Binding-site contacts:
Ligand atom C3 contacts residue GLN580 of chain 1.C at 4.3 Å.
Ligand atom O5 contacts residue ASN331 of chain 1.C at 2.4 Å (h-bond).
Ligand atom C2 contacts residue GLN580 of chain 1.C at 4.2 Å.
Ligand atom C4 contacts residue ASN331 of chain 1.C at 4.2 Å.
Ligand atom C1 contacts residue ASN331 of chain 1.C at 1.4 Å.
Ligand atom C5 contacts residue ASN331 of chain 1.C at 3.7 Å.
Ligand atom C3 contacts residue ASN331 of chain 1.C at 3.8 Å.
Ligand atom C8 contacts residue ASN331 of chain 1.C at 3.6 Å.
Ligand atom O7 contacts residue GLN580 of chain 1.C at 4.2 Å.
Ligand atom C2 contacts residue ASN331 of chain 1.C at 2.5 Å.
Ligand atom C7 contacts residue GLN580 of chain 1.C at 4.2 Å.
Ligand atom N2 contacts residue ASN331 of chain 1.C at 2.9 Å (h-bond).
Ligand atom C1 contacts residue GLN580 of chain 1.C at 4.4 Å.
Ligand atom N2 contacts residue GLN580 of chain 1.C at 3.4 Å (h-bond).
Ligand atom O7 contacts residue ASN331 of chain 1.C at 4.3 Å.
Ligand atom O6 contacts residue ASN331 of chain 1.C at 4.1 Å.
Ligand atom C7 contacts residue ASN331 of chain 1.C at 3.5 Å.

The small molecule below binds the protein below.
Small molecule (SMILES): CC(=O)N[C@@H]1[C@@H](O)[C@H](O)[C@@H](CO)O[C@H]1O

Sequence of chain 1.C:
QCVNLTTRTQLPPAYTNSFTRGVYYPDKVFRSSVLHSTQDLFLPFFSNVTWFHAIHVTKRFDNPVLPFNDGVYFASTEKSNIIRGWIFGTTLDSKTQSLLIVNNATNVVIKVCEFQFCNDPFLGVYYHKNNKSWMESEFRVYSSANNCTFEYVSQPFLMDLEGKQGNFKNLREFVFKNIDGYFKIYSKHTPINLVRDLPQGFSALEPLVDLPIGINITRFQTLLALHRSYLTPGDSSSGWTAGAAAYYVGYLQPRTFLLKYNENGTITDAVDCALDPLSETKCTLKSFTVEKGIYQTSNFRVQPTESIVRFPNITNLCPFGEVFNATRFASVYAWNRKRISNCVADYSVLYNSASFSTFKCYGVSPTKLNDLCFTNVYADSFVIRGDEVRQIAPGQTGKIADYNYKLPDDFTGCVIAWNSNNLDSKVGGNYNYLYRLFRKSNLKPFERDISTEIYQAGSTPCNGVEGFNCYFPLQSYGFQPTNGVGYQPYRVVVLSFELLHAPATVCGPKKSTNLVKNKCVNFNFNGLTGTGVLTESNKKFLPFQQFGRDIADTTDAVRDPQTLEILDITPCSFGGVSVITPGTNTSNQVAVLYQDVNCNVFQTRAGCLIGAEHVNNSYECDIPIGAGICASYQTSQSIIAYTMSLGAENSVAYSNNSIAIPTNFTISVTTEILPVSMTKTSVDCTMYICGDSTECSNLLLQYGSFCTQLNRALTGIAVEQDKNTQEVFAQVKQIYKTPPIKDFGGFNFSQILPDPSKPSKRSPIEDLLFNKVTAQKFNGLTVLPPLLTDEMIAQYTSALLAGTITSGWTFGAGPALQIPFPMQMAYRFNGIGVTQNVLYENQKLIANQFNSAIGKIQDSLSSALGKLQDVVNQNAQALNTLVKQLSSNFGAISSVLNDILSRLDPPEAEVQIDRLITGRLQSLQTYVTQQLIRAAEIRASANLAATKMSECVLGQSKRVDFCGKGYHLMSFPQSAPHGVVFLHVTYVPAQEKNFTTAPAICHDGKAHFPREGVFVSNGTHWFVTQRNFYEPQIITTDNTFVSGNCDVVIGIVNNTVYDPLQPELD